The protein below binds the small molecule below.
Small molecule (SMILES): CC(=O)N[C@H]1[C@H]([C@H](O)[C@H](O)CO)O[C@@](O[C@H]2[C@@H](O)[C@@H](CO)O[C@@H](O[C@H]3[C@H](O)[C@@H](O)[C@H](O)O[C@@H]3CO)[C@@H]2O)(C(=O)O)C[C@@H]1O

Sequence of chain 15.E:
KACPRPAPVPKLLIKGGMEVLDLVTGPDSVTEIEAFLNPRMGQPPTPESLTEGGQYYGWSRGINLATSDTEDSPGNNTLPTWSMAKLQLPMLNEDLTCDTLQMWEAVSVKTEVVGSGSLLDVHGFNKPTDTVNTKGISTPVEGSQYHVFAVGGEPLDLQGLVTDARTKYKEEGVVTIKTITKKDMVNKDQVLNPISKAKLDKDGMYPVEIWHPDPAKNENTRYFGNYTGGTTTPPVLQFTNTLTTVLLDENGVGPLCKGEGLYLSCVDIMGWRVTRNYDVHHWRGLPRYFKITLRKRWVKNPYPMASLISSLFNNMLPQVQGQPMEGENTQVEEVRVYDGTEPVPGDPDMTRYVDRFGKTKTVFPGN

Sequence of chain 15.D:
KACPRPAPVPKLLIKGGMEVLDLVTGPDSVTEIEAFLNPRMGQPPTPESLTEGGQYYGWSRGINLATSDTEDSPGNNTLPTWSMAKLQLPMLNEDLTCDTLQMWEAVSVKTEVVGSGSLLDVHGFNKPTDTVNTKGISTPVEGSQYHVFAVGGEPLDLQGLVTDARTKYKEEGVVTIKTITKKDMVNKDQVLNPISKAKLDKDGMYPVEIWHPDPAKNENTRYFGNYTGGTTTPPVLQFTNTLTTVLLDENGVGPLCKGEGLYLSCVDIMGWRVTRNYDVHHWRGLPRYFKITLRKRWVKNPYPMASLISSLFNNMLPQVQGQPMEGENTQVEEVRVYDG

Binding-site contacts:
Ligand atom C4 contacts residue TYR72 of chain 15.D at 3.4 Å (hydrophobic).
Ligand atom O8 contacts residue ARG77 of chain 15.D at 3.6 Å.
Ligand atom O3 contacts residue VAL296 of chain 15.D at 4.3 Å.
Ligand atom O4 contacts residue ILE79 of chain 15.D at 4.2 Å.
Ligand atom O3 contacts residue GLY78 of chain 15.D at 3.8 Å.
Ligand atom C3 contacts residue HIS298 of chain 15.D at 3.9 Å.
Ligand atom C4 contacts residue GLY78 of chain 15.D at 3.8 Å.
Ligand atom C4 contacts residue HIS298 of chain 15.D at 3.7 Å.
Ligand atom C3 contacts residue ARG77 of chain 15.D at 3.4 Å.
Ligand atom C6 contacts residue ASN93 of chain 15.D at 3.2 Å.
Ligand atom O1A contacts residue ARG77 of chain 15.D at 2.8 Å (salt-bridge).
Ligand atom C1 contacts residue TYR72 of chain 15.D at 3.8 Å (hydrophobic).
Ligand atom O1B contacts residue ARG77 of chain 15.D at 2.8 Å (salt-bridge).
Ligand atom O8 contacts residue TYR72 of chain 15.D at 3.7 Å.
Ligand atom C4 contacts residue VAL296 of chain 15.D at 4.2 Å (hydrophobic).
Ligand atom C11 contacts residue ASP85 of chain 15.E at 3.6 Å.
Ligand atom C5 contacts residue TYR72 of chain 15.D at 3.6 Å (hydrophobic).
Ligand atom C6 contacts residue THR94 of chain 15.D at 4.2 Å.
Ligand atom O4 contacts residue ARG77 of chain 15.D at 4.3 Å.
Ligand atom C2 contacts residue ARG77 of chain 15.D at 4.0 Å.
Ligand atom C3 contacts residue VAL296 of chain 15.D at 3.5 Å (hydrophobic).
Ligand atom O4 contacts residue HIS298 of chain 15.D at 2.6 Å (h-bond).
Ligand atom O3 contacts residue ASN80 of chain 15.D at 3.8 Å.
Ligand atom O4 contacts residue VAL296 of chain 15.D at 4.0 Å.
Ligand atom C3 contacts residue GLY78 of chain 15.D at 4.0 Å.
Ligand atom C10 contacts residue TYR72 of chain 15.D at 3.8 Å (hydrophobic).
Ligand atom O4 contacts residue TYR72 of chain 15.D at 3.9 Å.
Ligand atom O1A contacts residue GLY78 of chain 15.D at 4.1 Å.
Ligand atom O1A contacts residue TYR72 of chain 15.D at 3.3 Å.
Ligand atom O4 contacts residue GLY78 of chain 15.D at 3.1 Å (h-bond).
Ligand atom C4 contacts residue ARG77 of chain 15.D at 4.1 Å.
Ligand atom O10 contacts residue THR291 of chain 15.D at 3.8 Å.
Ligand atom C11 contacts residue TYR72 of chain 15.D at 4.0 Å (hydrophobic).
Ligand atom O1B contacts residue TYR72 of chain 15.D at 4.0 Å.
Ligand atom O6 contacts residue ASN93 of chain 15.D at 3.4 Å (h-bond).
Ligand atom C1 contacts residue ARG77 of chain 15.D at 3.4 Å.
Ligand atom O4 contacts residue THR291 of chain 15.D at 4.0 Å.
Ligand atom C6 contacts residue TYR72 of chain 15.D at 3.8 Å (hydrophobic).
Ligand atom N5 contacts residue TYR72 of chain 15.D at 3.0 Å (h-bond).
Ligand atom O3 contacts residue ARG77 of chain 15.D at 4.3 Å.